Sequence of chain 1.A:
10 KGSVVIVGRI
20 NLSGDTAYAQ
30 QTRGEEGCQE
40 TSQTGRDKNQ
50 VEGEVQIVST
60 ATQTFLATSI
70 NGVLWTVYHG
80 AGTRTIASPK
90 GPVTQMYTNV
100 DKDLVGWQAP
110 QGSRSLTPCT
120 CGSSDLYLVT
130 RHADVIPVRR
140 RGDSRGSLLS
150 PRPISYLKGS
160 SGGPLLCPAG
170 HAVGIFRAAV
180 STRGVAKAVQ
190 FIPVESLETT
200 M

This protein binds this small molecule.
Small molecule (SMILES): CC[C@@H]1[C@@H]2CN(C(=O)[C@H](C(C)(C)C)NC(=O)O[C@@H]3C[C@H]3CCCCC(F)(F)c3nc4ccc(OC)cc4nc3O2)[C@@H]1C(=O)N[C@]1(C(=O)NS(=O)(=O)C2(C)CC2)C[C@H]1C(F)F

Binding-site contacts:
Ligand atom C34 contacts residue HIS78 of chain 1.A at 3.5 Å.
Ligand atom F60 contacts residue ARG176 of chain 1.A at 3.3 Å.
Ligand atom N36 contacts residue ASP102 of chain 1.A at 3.4 Å (salt-bridge).
Ligand atom O29 contacts residue ALA178 of chain 1.A at 3.2 Å (h-bond).
Ligand atom C27 contacts residue ALA178 of chain 1.A at 3.5 Å (hydrophobic).
Ligand atom O15 contacts residue PHE64 of chain 1.A at 3.4 Å.
Ligand atom C18 contacts residue PHE175 of chain 1.A at 3.4 Å (hydrophobic).
Ligand atom F59 contacts residue ALA177 of chain 1.A at 3.3 Å.
Ligand atom N08 contacts residue ARG176 of chain 1.A at 2.9 Å (salt-bridge).
Ligand atom C10 contacts residue SER160 of chain 1.A at 3.5 Å.
Ligand atom N26 contacts residue ALA178 of chain 1.A at 2.8 Å (h-bond).
Ligand atom C55 contacts residue ALA178 of chain 1.A at 3.5 Å (hydrophobic).
Ligand atom O14 contacts residue GLY158 of chain 1.A at 3.0 Å (h-bond).
Ligand atom O16 contacts residue LEU156 of chain 1.A at 3.5 Å (h-bond).
Ligand atom C50 contacts residue LEU156 of chain 1.A at 3.5 Å (hydrophobic).
Ligand atom C52 contacts residue HIS78 of chain 1.A at 3.5 Å.
Ligand atom C19 contacts residue GLN62 of chain 1.A at 3.5 Å.
Ligand atom F59 contacts residue ARG176 of chain 1.A at 3.3 Å.
Ligand atom N08 contacts residue HIS78 of chain 1.A at 3.4 Å (h-bond).
Ligand atom F51 contacts residue ALA178 of chain 1.A at 3.2 Å.
Ligand atom O16 contacts residue SER160 of chain 1.A at 3.4 Å (h-bond).
Ligand atom C20 contacts residue HIS78 of chain 1.A at 3.5 Å.
Ligand atom S12 contacts residue SER160 of chain 1.A at 3.5 Å (h-bond).
Ligand atom C53 contacts residue HIS78 of chain 1.A at 3.5 Å.
Ligand atom C38 contacts residue HIS78 of chain 1.A at 3.3 Å.
Ligand atom N11 contacts residue SER160 of chain 1.A at 3.3 Å (h-bond).
Ligand atom F51 contacts residue LEU156 of chain 1.A at 3.4 Å.
Ligand atom O16 contacts residue GLY158 of chain 1.A at 3.1 Å (h-bond).
Ligand atom O16 contacts residue SER159 of chain 1.A at 3.5 Å (h-bond).
Ligand atom C55 contacts residue ILE153 of chain 1.A at 3.5 Å (hydrophobic).
Ligand atom C35 contacts residue ASP102 of chain 1.A at 3.5 Å.
Ligand atom O15 contacts residue GLY158 of chain 1.A at 3.2 Å.
Ligand atom C49 contacts residue SO41 of chain 1.D at 3.3 Å.
Ligand atom C37 contacts residue ASP102 of chain 1.A at 3.5 Å.
Ligand atom C05 contacts residue HIS78 of chain 1.A at 3.5 Å.
Ligand atom C57 contacts residue GLN62 of chain 1.A at 3.5 Å.
Ligand atom O24 contacts residue ALA178 of chain 1.A at 2.9 Å (h-bond).
Ligand atom O24 contacts residue ALA177 of chain 1.A at 3.1 Å.
Ligand atom N11 contacts residue HIS78 of chain 1.A at 3.1 Å (h-bond).
Ligand atom O15 contacts residue SER160 of chain 1.A at 2.8 Å (h-bond).